Binding-site contacts:
Ligand atom O5 contacts residue GLU49 of chain 2.A at 3.7 Å.
Ligand atom O4 contacts residue LYS46 of chain 2.A at 3.5 Å.
Ligand atom C6 contacts residue GLU49 of chain 2.A at 3.2 Å.
Ligand atom O1 contacts residue PHE99 of chain 2.B at 2.8 Å (h-bond).
Ligand atom O6 contacts residue ALA64 of chain 2.A at 4.4 Å.
Ligand atom C1 contacts residue GLN101 of chain 2.B at 4.2 Å.
Ligand atom C2 contacts residue LEU48 of chain 2.A at 3.4 Å (hydrophobic).
Ligand atom C3 contacts residue GLN101 of chain 2.B at 3.2 Å.
Ligand atom C5 contacts residue GLU49 of chain 2.A at 4.4 Å.
Ligand atom C1 contacts residue PHE99 of chain 2.B at 3.4 Å (hydrophobic).
Ligand atom C1 contacts residue GLN101 of chain 2.B at 4.0 Å.
Ligand atom C5 contacts residue GLU49 of chain 2.A at 4.4 Å.
Ligand atom C2 contacts residue GLN101 of chain 2.B at 3.7 Å.
Ligand atom C1 contacts residue LEU48 of chain 2.A at 3.5 Å (hydrophobic).
Ligand atom O2 contacts residue LEU48 of chain 2.A at 4.4 Å.
Ligand atom O1 contacts residue THR98 of chain 2.B at 3.4 Å.
Ligand atom O6 contacts residue GLU49 of chain 2.A at 2.5 Å (salt-bridge).
Ligand atom O2 contacts residue GLN101 of chain 2.B at 3.6 Å (h-bond).
Ligand atom O3 contacts residue GLY47 of chain 2.A at 3.1 Å (h-bond).
Ligand atom O2 contacts residue GLN101 of chain 2.B at 2.8 Å (h-bond).
Ligand atom C6 contacts residue GLU49 of chain 2.A at 3.8 Å.
Ligand atom C2 contacts residue GLY47 of chain 2.A at 3.8 Å.
Ligand atom C1 contacts residue LEU48 of chain 2.A at 3.6 Å (hydrophobic).
Ligand atom C1 contacts residue THR98 of chain 2.B at 4.4 Å.
Ligand atom O6 contacts residue GLU49 of chain 2.A at 4.0 Å.
Ligand atom C3 contacts residue GLY47 of chain 2.A at 4.2 Å.
Ligand atom C4 contacts residue LYS46 of chain 2.A at 4.2 Å.
Ligand atom O3 contacts residue GLN101 of chain 2.B at 2.5 Å (h-bond).
Ligand atom C3 contacts residue GLN101 of chain 2.B at 4.4 Å.
Ligand atom C1 contacts residue GLU49 of chain 2.A at 3.6 Å.
Ligand atom O2 contacts residue GLY47 of chain 2.A at 3.6 Å.
Ligand atom O3 contacts residue LYS46 of chain 2.A at 4.1 Å.
Ligand atom O2 contacts residue LEU48 of chain 2.A at 3.0 Å (h-bond).
Ligand atom C2 contacts residue GLU49 of chain 2.A at 4.3 Å.
Ligand atom O5 contacts residue GLU49 of chain 2.A at 3.4 Å.
Ligand atom O1 contacts residue LEU48 of chain 2.A at 4.3 Å.
Ligand atom C2 contacts residue GLN101 of chain 2.B at 4.2 Å.
Ligand atom O6 contacts residue SER66 of chain 2.A at 4.0 Å.
Ligand atom O3 contacts residue GLN101 of chain 2.B at 3.5 Å (h-bond).
Ligand atom O1 contacts residue SER97 of chain 2.B at 4.0 Å.

A protein and the small-molecule ligand that binds it are described below.
Small molecule (SMILES): OC[C@H]1O[C@@](CO)(O[C@H]2O[C@H](CO)[C@@H](O)[C@H](O)[C@H]2O)[C@@H](O)[C@@H]1O

Sequence of chain 2.A:
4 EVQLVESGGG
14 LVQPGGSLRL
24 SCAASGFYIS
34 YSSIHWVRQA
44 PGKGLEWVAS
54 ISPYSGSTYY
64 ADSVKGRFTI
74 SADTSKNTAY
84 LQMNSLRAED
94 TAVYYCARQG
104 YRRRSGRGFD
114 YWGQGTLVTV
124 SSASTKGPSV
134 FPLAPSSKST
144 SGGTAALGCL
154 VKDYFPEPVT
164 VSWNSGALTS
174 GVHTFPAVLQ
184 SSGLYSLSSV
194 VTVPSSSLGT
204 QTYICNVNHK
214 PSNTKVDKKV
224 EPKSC

Sequence of chain 2.B:
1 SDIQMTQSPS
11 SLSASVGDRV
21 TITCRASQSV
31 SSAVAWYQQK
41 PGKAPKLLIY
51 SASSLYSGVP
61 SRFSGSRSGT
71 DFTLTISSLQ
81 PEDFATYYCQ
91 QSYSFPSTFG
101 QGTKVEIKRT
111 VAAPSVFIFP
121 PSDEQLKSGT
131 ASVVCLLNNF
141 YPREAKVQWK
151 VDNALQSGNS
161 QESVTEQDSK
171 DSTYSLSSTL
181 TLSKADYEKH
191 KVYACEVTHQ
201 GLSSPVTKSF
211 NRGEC